Sequence of chain 1.C:
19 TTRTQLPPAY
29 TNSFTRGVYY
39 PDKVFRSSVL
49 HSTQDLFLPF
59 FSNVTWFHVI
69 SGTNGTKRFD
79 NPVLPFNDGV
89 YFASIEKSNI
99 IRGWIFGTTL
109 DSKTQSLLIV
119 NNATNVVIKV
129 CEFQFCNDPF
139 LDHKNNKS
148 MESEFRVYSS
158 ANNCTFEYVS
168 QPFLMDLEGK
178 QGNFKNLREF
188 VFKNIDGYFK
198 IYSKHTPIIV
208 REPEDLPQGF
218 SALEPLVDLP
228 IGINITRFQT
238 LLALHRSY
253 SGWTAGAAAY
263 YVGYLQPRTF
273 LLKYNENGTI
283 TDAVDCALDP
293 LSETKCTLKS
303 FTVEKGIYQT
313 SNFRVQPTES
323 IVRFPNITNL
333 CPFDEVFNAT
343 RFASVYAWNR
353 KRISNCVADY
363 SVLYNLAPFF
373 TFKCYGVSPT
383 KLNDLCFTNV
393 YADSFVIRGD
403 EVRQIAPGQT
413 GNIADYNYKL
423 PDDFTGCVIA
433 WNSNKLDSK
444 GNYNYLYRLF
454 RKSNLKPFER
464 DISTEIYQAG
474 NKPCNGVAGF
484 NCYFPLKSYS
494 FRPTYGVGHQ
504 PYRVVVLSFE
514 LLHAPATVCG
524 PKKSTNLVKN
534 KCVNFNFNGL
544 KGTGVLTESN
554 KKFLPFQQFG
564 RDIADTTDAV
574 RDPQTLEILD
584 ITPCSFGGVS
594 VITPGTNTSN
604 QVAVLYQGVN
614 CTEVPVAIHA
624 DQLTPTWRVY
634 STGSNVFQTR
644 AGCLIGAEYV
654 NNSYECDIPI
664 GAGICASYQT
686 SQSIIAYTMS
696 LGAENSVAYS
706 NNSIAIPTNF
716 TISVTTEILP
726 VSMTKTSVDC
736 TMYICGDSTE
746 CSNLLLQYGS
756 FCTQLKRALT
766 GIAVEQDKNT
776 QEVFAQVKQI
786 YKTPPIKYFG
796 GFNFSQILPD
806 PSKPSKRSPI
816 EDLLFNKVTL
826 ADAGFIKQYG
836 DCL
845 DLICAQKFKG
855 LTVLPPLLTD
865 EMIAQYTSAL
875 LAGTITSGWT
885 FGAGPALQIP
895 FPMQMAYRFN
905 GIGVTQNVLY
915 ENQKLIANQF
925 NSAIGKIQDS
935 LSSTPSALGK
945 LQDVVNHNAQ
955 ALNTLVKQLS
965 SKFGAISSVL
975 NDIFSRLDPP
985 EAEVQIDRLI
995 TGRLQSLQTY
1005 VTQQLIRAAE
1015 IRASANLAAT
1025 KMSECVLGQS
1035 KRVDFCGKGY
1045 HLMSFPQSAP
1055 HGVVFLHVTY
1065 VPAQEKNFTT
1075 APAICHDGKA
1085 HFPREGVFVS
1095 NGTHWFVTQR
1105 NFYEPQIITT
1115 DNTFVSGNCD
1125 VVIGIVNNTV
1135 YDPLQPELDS

Binding-site contacts:
Ligand atom O5 contacts residue ASN600 of chain 1.C at 2.4 Å (h-bond).
Ligand atom O6 contacts residue ASN600 of chain 1.C at 4.3 Å.
Ligand atom N2 contacts residue ASN600 of chain 1.C at 2.9 Å (h-bond).
Ligand atom O7 contacts residue ASN600 of chain 1.C at 3.1 Å (h-bond).
Ligand atom C5 contacts residue ASN600 of chain 1.C at 3.7 Å.
Ligand atom C1 contacts residue ASN600 of chain 1.C at 1.4 Å.
Ligand atom C8 contacts residue ASN600 of chain 1.C at 4.4 Å.
Ligand atom C2 contacts residue ASN600 of chain 1.C at 2.5 Å.
Ligand atom C3 contacts residue ASN600 of chain 1.C at 3.8 Å.
Ligand atom O7 contacts residue THR601 of chain 1.C at 4.4 Å.
Ligand atom C7 contacts residue ASN600 of chain 1.C at 3.2 Å.
Ligand atom C4 contacts residue ASN600 of chain 1.C at 4.2 Å.

This small molecule binds to this protein.
Small molecule (SMILES): CC(=O)N[C@@H]1[C@@H](O)[C@H](O)[C@@H](CO)O[C@H]1O